Sequence of chain 1.A:
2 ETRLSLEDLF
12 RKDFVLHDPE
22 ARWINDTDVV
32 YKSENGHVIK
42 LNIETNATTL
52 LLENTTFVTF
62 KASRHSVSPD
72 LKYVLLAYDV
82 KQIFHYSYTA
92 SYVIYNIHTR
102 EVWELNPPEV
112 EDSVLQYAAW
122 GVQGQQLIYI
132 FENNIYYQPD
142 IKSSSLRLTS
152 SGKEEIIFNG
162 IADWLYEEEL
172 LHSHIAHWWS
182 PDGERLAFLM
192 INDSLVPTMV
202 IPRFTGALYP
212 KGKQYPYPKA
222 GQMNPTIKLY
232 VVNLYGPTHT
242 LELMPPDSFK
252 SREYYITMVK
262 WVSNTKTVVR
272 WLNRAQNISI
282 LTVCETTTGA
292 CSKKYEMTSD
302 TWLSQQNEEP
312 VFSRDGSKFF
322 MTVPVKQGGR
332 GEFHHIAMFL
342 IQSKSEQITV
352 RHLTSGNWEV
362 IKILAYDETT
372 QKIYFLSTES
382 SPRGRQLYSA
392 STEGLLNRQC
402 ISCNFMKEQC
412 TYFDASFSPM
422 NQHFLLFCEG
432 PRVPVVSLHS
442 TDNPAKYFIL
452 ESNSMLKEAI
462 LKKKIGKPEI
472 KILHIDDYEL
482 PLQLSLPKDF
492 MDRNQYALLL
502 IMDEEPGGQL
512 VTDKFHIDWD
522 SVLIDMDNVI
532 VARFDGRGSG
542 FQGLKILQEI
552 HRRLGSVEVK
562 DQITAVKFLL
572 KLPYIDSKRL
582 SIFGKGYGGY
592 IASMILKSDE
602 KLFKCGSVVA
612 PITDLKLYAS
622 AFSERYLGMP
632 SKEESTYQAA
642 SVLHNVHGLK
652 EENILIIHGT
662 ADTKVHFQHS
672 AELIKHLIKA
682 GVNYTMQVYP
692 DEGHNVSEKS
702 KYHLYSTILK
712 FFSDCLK

Binding-site contacts:
Ligand atom C2 contacts residue ASN193 of chain 1.A at 2.5 Å.
Ligand atom N2 contacts residue SER195 of chain 1.A at 4.5 Å.
Ligand atom C4 contacts residue SER195 of chain 1.A at 4.5 Å.
Ligand atom C5 contacts residue ASN193 of chain 1.A at 3.7 Å.
Ligand atom C8 contacts residue MET191 of chain 1.A at 3.5 Å (hydrophobic).
Ligand atom C3 contacts residue ASN193 of chain 1.A at 3.8 Å.
Ligand atom C7 contacts residue ASN193 of chain 1.A at 3.2 Å.
Ligand atom C5 contacts residue LEU196 of chain 1.A at 4.5 Å (hydrophobic).
Ligand atom C1 contacts residue SER195 of chain 1.A at 3.1 Å.
Ligand atom O7 contacts residue ASN193 of chain 1.A at 2.8 Å (h-bond).
Ligand atom C4 contacts residue ASN193 of chain 1.A at 4.3 Å.
Ligand atom C8 contacts residue ILE158 of chain 1.A at 3.7 Å (hydrophobic).
Ligand atom C8 contacts residue LEU196 of chain 1.A at 3.7 Å (hydrophobic).
Ligand atom O5 contacts residue ASN193 of chain 1.A at 2.4 Å (h-bond).
Ligand atom C2 contacts residue SER195 of chain 1.A at 4.1 Å.
Ligand atom N2 contacts residue ILE158 of chain 1.A at 3.3 Å.
Ligand atom C6 contacts residue LEU196 of chain 1.A at 3.4 Å (hydrophobic).
Ligand atom C5 contacts residue SER195 of chain 1.A at 3.6 Å.
Ligand atom N2 contacts residue MET191 of chain 1.A at 4.3 Å.
Ligand atom O7 contacts residue MET191 of chain 1.A at 3.3 Å.
Ligand atom C7 contacts residue MET191 of chain 1.A at 3.5 Å (hydrophobic).
Ligand atom O6 contacts residue LEU196 of chain 1.A at 3.8 Å.
Ligand atom C7 contacts residue ILE158 of chain 1.A at 3.6 Å (hydrophobic).
Ligand atom O5 contacts residue SER195 of chain 1.A at 3.5 Å (h-bond).
Ligand atom C6 contacts residue SER195 of chain 1.A at 4.5 Å.
Ligand atom N2 contacts residue ASN193 of chain 1.A at 2.8 Å (h-bond).
Ligand atom C3 contacts residue SER195 of chain 1.A at 4.2 Å.
Ligand atom O7 contacts residue ILE158 of chain 1.A at 4.4 Å.
Ligand atom C1 contacts residue ASN193 of chain 1.A at 1.4 Å.

A small-molecule ligand and the protein it binds are described below.
Small molecule (SMILES): CC(=O)N[C@H]1[C@H](O[C@H]2[C@H](O)[C@@H](NC(C)=O)CO[C@@H]2CO)O[C@H](CO)[C@@H](O[C@@H]2O[C@H](CO)[C@@H](O)[C@H](O[C@H]3O[C@H](CO)[C@@H](O)[C@H](O)[C@@H]3O)[C@@H]2O)[C@@H]1O